Sequence of chain 2.A:
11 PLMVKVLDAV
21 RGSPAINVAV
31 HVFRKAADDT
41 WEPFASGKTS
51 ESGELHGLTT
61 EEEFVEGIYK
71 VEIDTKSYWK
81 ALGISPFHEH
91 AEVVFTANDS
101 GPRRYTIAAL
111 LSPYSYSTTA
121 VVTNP

Sequence of chain 1.A:
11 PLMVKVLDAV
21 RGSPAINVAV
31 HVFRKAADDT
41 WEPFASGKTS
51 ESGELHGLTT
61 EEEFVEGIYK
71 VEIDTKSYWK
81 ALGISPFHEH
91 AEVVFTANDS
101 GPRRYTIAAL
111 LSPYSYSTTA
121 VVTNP

Binding-site contacts:
Ligand atom CAS contacts residue IIH1 of chain 2.C at 0.6 Å.
Ligand atom CAI contacts residue LEU17 of chain 2.A at 3.7 Å (hydrophobic).
Ligand atom IAC contacts residue LYS15 of chain 1.A at 3.6 Å.
Ligand atom CAM contacts residue IIH1 of chain 2.C at 0.0 Å.
Ligand atom CAE contacts residue LEU110 of chain 1.A at 3.2 Å (hydrophobic).
Ligand atom NAJ contacts residue IIH1 of chain 2.C at 0.5 Å (h-bond).
Ligand atom CAE contacts residue IIH1 of chain 2.C at 1.0 Å.
Ligand atom CAL contacts residue IIH1 of chain 2.C at 0.8 Å.
Ligand atom CAF contacts residue SER117 of chain 1.A at 3.8 Å.
Ligand atom OAA contacts residue IIH1 of chain 2.C at 0.1 Å (h-bond).
Ligand atom CLAB contacts residue THR119 of chain 1.A at 3.6 Å.
Ligand atom CAG contacts residue IIH1 of chain 2.C at 0.8 Å.
Ligand atom CLAB contacts residue IIH1 of chain 2.C at 1.2 Å.
Ligand atom OAK contacts residue IIH1 of chain 2.C at 0.5 Å (h-bond).
Ligand atom IAD contacts residue THR106 of chain 1.A at 3.8 Å.
Ligand atom CAM contacts residue LYS15 of chain 1.A at 3.5 Å.
Ligand atom CAQ contacts residue IIH1 of chain 2.C at 0.1 Å.
Ligand atom CAN contacts residue IIH1 of chain 2.C at 0.2 Å.
Ligand atom OAA contacts residue LYS15 of chain 1.A at 2.7 Å (salt-bridge).
Ligand atom OAA contacts residue LYS15 of chain 2.A at 2.7 Å (salt-bridge).
Ligand atom CLAB contacts residue THR118 of chain 1.A at 3.7 Å.
Ligand atom IAC contacts residue IIH1 of chain 2.C at 0.4 Å.
Ligand atom CAH contacts residue ALA108 of chain 2.A at 3.8 Å (hydrophobic).
Ligand atom CAE contacts residue SER117 of chain 2.A at 3.8 Å.
Ligand atom CLAB contacts residue ALA108 of chain 1.A at 3.8 Å.
Ligand atom NAJ contacts residue ALA108 of chain 2.A at 3.5 Å.
Ligand atom CAP contacts residue IIH1 of chain 2.C at 0.1 Å.
Ligand atom CAM contacts residue LYS15 of chain 2.A at 3.5 Å.
Ligand atom CAG contacts residue LEU110 of chain 1.A at 3.6 Å (hydrophobic).
Ligand atom CLAB contacts residue SER117 of chain 1.A at 3.6 Å.
Ligand atom CAF contacts residue LEU110 of chain 2.A at 3.9 Å (hydrophobic).
Ligand atom CAI contacts residue ALA108 of chain 1.A at 3.8 Å (hydrophobic).
Ligand atom CAI contacts residue IIH1 of chain 2.C at 0.3 Å.
Ligand atom IAD contacts residue IIH1 of chain 2.C at 0.4 Å.
Ligand atom CAH contacts residue IIH1 of chain 2.C at 0.3 Å.
Ligand atom CAR contacts residue IIH1 of chain 2.C at 0.6 Å.
Ligand atom CAO contacts residue IIH1 of chain 2.C at 0.2 Å.
Ligand atom CAF contacts residue IIH1 of chain 2.C at 0.7 Å.
Ligand atom CAF contacts residue LEU110 of chain 1.A at 3.6 Å (hydrophobic).
Ligand atom CAH contacts residue LEU17 of chain 1.A at 3.6 Å (hydrophobic).

A protein and the small-molecule ligand that binds it are described below.
Small molecule (SMILES): Oc1c(I)cc(-c2nc3cccc(Cl)c3o2)cc1I